A protein and the small-molecule ligand that binds it are described below.
Small molecule (SMILES): CCc1nc(Nc2ccc(CC(N)=O)cc2)nc(-c2cccc(Cl)c2)n1

Binding-site contacts:
Ligand atom C18 contacts residue PHE357 of chain 1.B at 3.8 Å (hydrophobic).
Ligand atom N contacts residue GLN293 of chain 1.B at 3.2 Å (h-bond).
Ligand atom CL contacts residue ILE358 of chain 1.B at 3.6 Å.
Ligand atom C4 contacts residue PHE296 of chain 1.B at 3.6 Å (hydrophobic).
Ligand atom C1 contacts residue PHE296 of chain 1.B at 3.8 Å (hydrophobic).
Ligand atom CL contacts residue PHE296 of chain 1.B at 3.7 Å.
Ligand atom N4 contacts residue PHE264 of chain 1.B at 3.6 Å.
Ligand atom C14 contacts residue PHE264 of chain 1.B at 4.0 Å (hydrophobic).
Ligand atom CL contacts residue PHE357 of chain 1.B at 3.3 Å.
Ligand atom C contacts residue ILE260 of chain 1.B at 3.7 Å (hydrophobic).
Ligand atom C16 contacts residue MET281 of chain 1.B at 3.6 Å (hydrophobic).
Ligand atom N4 contacts residue SER132 of chain 1.B at 3.8 Å.
Ligand atom O contacts residue HIS84 of chain 1.B at 3.6 Å.
Ligand atom C7 contacts residue HIS84 of chain 1.B at 3.5 Å.
Ligand atom C10 contacts residue PHE362 of chain 1.B at 4.1 Å (hydrophobic).
Ligand atom C contacts residue THR257 of chain 1.B at 3.4 Å.
Ligand atom C6 contacts residue HIS84 of chain 1.B at 3.8 Å.
Ligand atom C14 contacts residue GLN293 of chain 1.B at 3.4 Å.
Ligand atom C1 contacts residue GLN293 of chain 1.B at 3.9 Å.
Ligand atom N1 contacts residue PHE296 of chain 1.B at 3.6 Å.
Ligand atom C17 contacts residue PHE357 of chain 1.B at 3.5 Å (hydrophobic).
Ligand atom C6 contacts residue MET197 of chain 1.B at 4.0 Å (hydrophobic).
Ligand atom C3 contacts residue PHE296 of chain 1.B at 3.5 Å (hydrophobic).
Ligand atom C16 contacts residue PHE357 of chain 1.B at 4.0 Å (hydrophobic).
Ligand atom C18 contacts residue PHE296 of chain 1.B at 3.2 Å (hydrophobic).
Ligand atom C1 contacts residue ASN245 of chain 1.B at 3.5 Å.
Ligand atom N contacts residue PHE296 of chain 1.B at 3.2 Å.
Ligand atom C3 contacts residue GLN293 of chain 1.B at 4.0 Å.
Ligand atom C9 contacts residue THR361 of chain 1.B at 4.0 Å.
Ligand atom C17 contacts residue PHE296 of chain 1.B at 3.6 Å (hydrophobic).
Ligand atom C contacts residue TRP256 of chain 1.B at 3.6 Å (hydrophobic).
Ligand atom C13 contacts residue PHE296 of chain 1.B at 3.9 Å (hydrophobic).
Ligand atom C2 contacts residue PHE296 of chain 1.B at 3.2 Å (hydrophobic).
Ligand atom C15 contacts residue GLN293 of chain 1.B at 4.0 Å.
Ligand atom C13 contacts residue GLN293 of chain 1.B at 3.8 Å.
Ligand atom C8 contacts residue MET197 of chain 1.B at 4.0 Å (hydrophobic).
Ligand atom N contacts residue ILE260 of chain 1.B at 4.0 Å.
Ligand atom C15 contacts residue MET281 of chain 1.B at 3.7 Å (hydrophobic).
Ligand atom C contacts residue ASN245 of chain 1.B at 3.9 Å.
Ligand atom N2 contacts residue PHE296 of chain 1.B at 3.5 Å.

Sequence of chain 1.B:
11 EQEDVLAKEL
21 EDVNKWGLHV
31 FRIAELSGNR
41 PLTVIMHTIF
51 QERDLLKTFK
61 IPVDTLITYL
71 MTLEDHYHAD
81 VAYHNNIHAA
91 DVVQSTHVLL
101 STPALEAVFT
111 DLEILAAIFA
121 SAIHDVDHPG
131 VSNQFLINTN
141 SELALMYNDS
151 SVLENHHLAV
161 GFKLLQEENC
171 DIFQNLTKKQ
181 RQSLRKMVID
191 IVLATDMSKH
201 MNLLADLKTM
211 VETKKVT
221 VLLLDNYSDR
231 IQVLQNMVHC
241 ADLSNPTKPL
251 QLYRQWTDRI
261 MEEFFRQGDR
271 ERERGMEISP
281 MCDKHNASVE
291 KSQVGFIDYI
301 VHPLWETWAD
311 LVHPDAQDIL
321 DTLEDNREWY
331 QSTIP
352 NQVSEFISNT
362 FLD